This protein binds this small molecule.
Small molecule (SMILES): CC(=O)N[C@@H]1[C@@H](O)[C@H](O)[C@@H](CO)O[C@H]1O

Sequence of chain 1.D:
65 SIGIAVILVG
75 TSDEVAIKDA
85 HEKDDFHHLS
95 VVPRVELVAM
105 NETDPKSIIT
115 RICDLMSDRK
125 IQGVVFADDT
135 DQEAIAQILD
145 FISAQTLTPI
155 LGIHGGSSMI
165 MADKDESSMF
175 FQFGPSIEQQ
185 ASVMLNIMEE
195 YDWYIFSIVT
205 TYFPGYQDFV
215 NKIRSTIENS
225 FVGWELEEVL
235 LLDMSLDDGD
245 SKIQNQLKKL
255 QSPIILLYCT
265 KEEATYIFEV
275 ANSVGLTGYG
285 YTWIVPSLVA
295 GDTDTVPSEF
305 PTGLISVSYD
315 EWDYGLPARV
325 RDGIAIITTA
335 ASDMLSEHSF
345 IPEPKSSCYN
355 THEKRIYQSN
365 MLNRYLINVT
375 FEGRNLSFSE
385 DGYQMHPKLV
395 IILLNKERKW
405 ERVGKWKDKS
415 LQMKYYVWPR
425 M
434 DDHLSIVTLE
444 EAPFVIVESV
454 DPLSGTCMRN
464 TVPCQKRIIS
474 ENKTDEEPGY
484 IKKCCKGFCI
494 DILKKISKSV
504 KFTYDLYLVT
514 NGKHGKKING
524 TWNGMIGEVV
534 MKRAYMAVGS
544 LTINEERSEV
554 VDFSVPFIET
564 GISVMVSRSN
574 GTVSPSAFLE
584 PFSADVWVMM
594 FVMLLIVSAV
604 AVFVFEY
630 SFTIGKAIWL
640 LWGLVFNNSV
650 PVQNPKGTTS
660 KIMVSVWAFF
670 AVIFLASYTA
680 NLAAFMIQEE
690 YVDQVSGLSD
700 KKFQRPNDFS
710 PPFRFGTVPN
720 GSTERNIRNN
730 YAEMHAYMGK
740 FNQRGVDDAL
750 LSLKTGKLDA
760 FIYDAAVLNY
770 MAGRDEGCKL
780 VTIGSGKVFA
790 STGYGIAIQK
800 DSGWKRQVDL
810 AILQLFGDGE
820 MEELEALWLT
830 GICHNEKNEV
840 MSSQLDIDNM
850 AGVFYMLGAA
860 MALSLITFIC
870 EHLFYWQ

Binding-site contacts:
Ligand atom C2 contacts residue ASN522 of chain 1.D at 3.6 Å.
Ligand atom N2 contacts residue ASN522 of chain 1.D at 4.2 Å.
Ligand atom O7 contacts residue ASN522 of chain 1.D at 3.0 Å (h-bond).
Ligand atom C7 contacts residue ASN522 of chain 1.D at 4.0 Å.
Ligand atom C1 contacts residue ASN522 of chain 1.D at 3.5 Å.
Ligand atom C6 contacts residue ASN522 of chain 1.D at 3.7 Å.
Ligand atom O6 contacts residue ASN522 of chain 1.D at 3.2 Å (h-bond).